A small-molecule ligand and the protein it binds are described below.
Small molecule (SMILES): C[C@@H](CN1CCC2(CC1)OC(=O)NC[C@H]2c1cccc(F)c1)NC(=O)c1ccc(F)cc1

Sequence of chain 1.F:
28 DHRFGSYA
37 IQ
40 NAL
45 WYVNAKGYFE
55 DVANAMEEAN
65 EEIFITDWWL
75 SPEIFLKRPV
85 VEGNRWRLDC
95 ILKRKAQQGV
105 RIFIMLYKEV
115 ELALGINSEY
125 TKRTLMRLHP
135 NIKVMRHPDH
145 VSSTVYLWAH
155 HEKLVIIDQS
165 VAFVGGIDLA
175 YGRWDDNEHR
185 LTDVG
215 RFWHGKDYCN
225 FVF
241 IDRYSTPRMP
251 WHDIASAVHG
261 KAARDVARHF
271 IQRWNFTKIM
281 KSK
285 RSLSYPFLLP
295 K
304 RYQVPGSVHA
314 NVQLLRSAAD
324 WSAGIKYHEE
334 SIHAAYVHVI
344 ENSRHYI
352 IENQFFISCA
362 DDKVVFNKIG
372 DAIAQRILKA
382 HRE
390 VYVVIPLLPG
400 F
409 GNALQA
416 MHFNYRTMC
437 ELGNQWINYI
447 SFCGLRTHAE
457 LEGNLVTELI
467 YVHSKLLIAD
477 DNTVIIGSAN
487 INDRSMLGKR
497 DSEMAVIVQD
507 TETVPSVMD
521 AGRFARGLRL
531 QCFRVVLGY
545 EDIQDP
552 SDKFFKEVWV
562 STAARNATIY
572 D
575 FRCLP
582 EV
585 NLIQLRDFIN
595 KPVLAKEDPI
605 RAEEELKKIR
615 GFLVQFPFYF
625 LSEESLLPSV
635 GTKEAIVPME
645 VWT

Binding-site contacts:
Ligand atom C1 contacts residue ASN486 of chain 1.F at 4.0 Å.
Ligand atom C5 contacts residue GLN355 of chain 1.F at 3.5 Å.
Ligand atom C11 contacts residue ILE120 of chain 1.F at 3.5 Å (hydrophobic).
Ligand atom C24 contacts residue TRP72 of chain 1.F at 3.9 Å (hydrophobic).
Ligand atom C11 contacts residue TRP73 of chain 1.F at 3.5 Å (hydrophobic).
Ligand atom C22 contacts residue ARG490 of chain 1.F at 3.9 Å.
Ligand atom C6 contacts residue TRP251 of chain 1.F at 4.0 Å (hydrophobic).
Ligand atom C21 contacts residue ARG490 of chain 1.F at 3.6 Å.
Ligand atom O1 contacts residue HIS155 of chain 1.F at 3.0 Å.
Ligand atom O2 contacts residue PHE356 of chain 1.F at 4.0 Å.
Ligand atom C10 contacts residue TRP73 of chain 1.F at 3.3 Å (hydrophobic).
Ligand atom F1 contacts residue ILE120 of chain 1.F at 3.7 Å.
Ligand atom N3 contacts residue HIS155 of chain 1.F at 4.0 Å.
Ligand atom C4 contacts residue TRP72 of chain 1.F at 4.0 Å (hydrophobic).
Ligand atom O2 contacts residue GLN355 of chain 1.F at 4.0 Å.
Ligand atom N1 contacts residue GLN355 of chain 1.F at 3.9 Å.
Ligand atom O1 contacts residue ASN486 of chain 1.F at 2.9 Å (h-bond).
Ligand atom C5 contacts residue TYR467 of chain 1.F at 4.1 Å (hydrophobic).
Ligand atom C5 contacts residue GLY399 of chain 1.F at 3.7 Å.
Ligand atom C9 contacts residue TRP72 of chain 1.F at 3.9 Å (hydrophobic).
Ligand atom C10 contacts residue TRP72 of chain 1.F at 3.6 Å (hydrophobic).
Ligand atom O3 contacts residue TRP72 of chain 1.F at 3.3 Å.
Ligand atom C8 contacts residue TRP72 of chain 1.F at 3.8 Å (hydrophobic).
Ligand atom C7 contacts residue TRP251 of chain 1.F at 3.3 Å (hydrophobic).
Ligand atom C12 contacts residue ILE120 of chain 1.F at 3.7 Å (hydrophobic).
Ligand atom O3 contacts residue ARG177 of chain 1.F at 2.8 Å (salt-bridge).
Ligand atom C16 contacts residue PHE400 of chain 1.F at 3.5 Å (hydrophobic).
Ligand atom C21 contacts residue VAL645 of chain 1.F at 3.5 Å (hydrophobic).
Ligand atom C7 contacts residue TYR467 of chain 1.F at 3.9 Å (hydrophobic).
Ligand atom F1 contacts residue GLY119 of chain 1.F at 3.1 Å.
Ligand atom C8 contacts residue ARG177 of chain 1.F at 4.0 Å.
Ligand atom C15 contacts residue PHE400 of chain 1.F at 3.8 Å (hydrophobic).
Ligand atom O1 contacts residue GLN355 of chain 1.F at 3.5 Å (h-bond).
Ligand atom C1 contacts residue HIS155 of chain 1.F at 3.9 Å.
Ligand atom C3 contacts residue TRP72 of chain 1.F at 3.5 Å (hydrophobic).
Ligand atom F2 contacts residue ARG490 of chain 1.F at 3.6 Å.
Ligand atom C15 contacts residue GLN355 of chain 1.F at 3.6 Å.
Ligand atom C4 contacts residue GLN355 of chain 1.F at 3.9 Å.
Ligand atom C20 contacts residue ARG490 of chain 1.F at 4.0 Å.
Ligand atom O1 contacts residue PHE356 of chain 1.F at 3.7 Å.